Sequence of chain 1.A:
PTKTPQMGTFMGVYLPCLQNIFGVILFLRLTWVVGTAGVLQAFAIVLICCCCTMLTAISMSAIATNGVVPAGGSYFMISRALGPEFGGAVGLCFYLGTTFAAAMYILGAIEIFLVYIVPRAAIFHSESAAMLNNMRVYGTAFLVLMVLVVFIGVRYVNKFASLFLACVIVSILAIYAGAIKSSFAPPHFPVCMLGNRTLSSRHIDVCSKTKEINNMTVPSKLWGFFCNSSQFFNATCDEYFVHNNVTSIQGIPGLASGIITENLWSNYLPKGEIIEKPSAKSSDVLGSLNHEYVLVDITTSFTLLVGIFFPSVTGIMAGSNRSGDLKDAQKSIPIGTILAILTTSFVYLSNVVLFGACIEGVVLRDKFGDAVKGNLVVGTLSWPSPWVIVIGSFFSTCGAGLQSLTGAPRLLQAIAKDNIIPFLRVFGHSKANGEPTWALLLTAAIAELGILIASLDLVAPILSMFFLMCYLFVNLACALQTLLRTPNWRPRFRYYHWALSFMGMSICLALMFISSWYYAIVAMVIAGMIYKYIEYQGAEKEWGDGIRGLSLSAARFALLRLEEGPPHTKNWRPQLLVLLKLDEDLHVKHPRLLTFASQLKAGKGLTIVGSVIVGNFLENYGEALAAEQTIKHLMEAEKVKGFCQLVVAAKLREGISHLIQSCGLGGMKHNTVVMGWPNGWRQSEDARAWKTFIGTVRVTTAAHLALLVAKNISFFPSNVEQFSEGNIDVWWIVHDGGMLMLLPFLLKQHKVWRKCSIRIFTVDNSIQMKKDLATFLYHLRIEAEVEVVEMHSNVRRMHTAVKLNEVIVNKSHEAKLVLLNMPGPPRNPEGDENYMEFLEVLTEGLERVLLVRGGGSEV

Binding-site contacts:
Ligand atom O5 contacts residue ASN328 of chain 1.A at 2.6 Å (h-bond).
Ligand atom C1 contacts residue ASP416 of chain 1.A at 4.4 Å.
Ligand atom N2 contacts residue ASN328 of chain 1.A at 2.6 Å (h-bond).
Ligand atom O7 contacts residue ASN328 of chain 1.A at 4.3 Å.
Ligand atom C8 contacts residue ASP416 of chain 1.A at 3.9 Å.
Ligand atom O4 contacts residue ASP416 of chain 1.A at 4.2 Å.
Ligand atom C7 contacts residue GLU408 of chain 1.A at 4.3 Å.
Ligand atom C5 contacts residue SER414 of chain 1.A at 4.2 Å.
Ligand atom C6 contacts residue SER415 of chain 1.A at 3.0 Å.
Ligand atom N2 contacts residue GLU408 of chain 1.A at 3.9 Å.
Ligand atom C3 contacts residue ASN328 of chain 1.A at 3.7 Å.
Ligand atom O7 contacts residue ASP416 of chain 1.A at 3.3 Å (salt-bridge).
Ligand atom C7 contacts residue ASN328 of chain 1.A at 3.6 Å.
Ligand atom C7 contacts residue PRO410 of chain 1.A at 4.4 Å (hydrophobic).
Ligand atom C4 contacts residue ASN328 of chain 1.A at 4.3 Å.
Ligand atom C5 contacts residue SER415 of chain 1.A at 4.0 Å.
Ligand atom C6 contacts residue ASP416 of chain 1.A at 2.9 Å.
Ligand atom C1 contacts residue SER414 of chain 1.A at 3.5 Å.
Ligand atom O6 contacts residue ASP416 of chain 1.A at 2.5 Å (salt-bridge).
Ligand atom C8 contacts residue GLU408 of chain 1.A at 3.6 Å.
Ligand atom C6 contacts residue SER414 of chain 1.A at 4.3 Å.
Ligand atom C8 contacts residue PRO410 of chain 1.A at 3.7 Å (hydrophobic).
Ligand atom C2 contacts residue SER414 of chain 1.A at 4.4 Å.
Ligand atom C5 contacts residue ASN328 of chain 1.A at 3.8 Å.
Ligand atom N2 contacts residue ASP416 of chain 1.A at 4.5 Å.
Ligand atom O6 contacts residue SER415 of chain 1.A at 3.9 Å.
Ligand atom O7 contacts residue PRO410 of chain 1.A at 4.4 Å.
Ligand atom O5 contacts residue SER415 of chain 1.A at 3.8 Å.
Ligand atom C2 contacts residue ASN328 of chain 1.A at 2.3 Å.
Ligand atom O5 contacts residue SER414 of chain 1.A at 2.9 Å (h-bond).
Ligand atom C7 contacts residue ASP416 of chain 1.A at 3.6 Å.
Ligand atom C1 contacts residue ASN328 of chain 1.A at 1.5 Å.
Ligand atom C5 contacts residue ASP416 of chain 1.A at 4.2 Å.

The protein below binds the small molecule below.
Small molecule (SMILES): CC(=O)N[C@H]1[C@H](O[C@H]2[C@H](O)[C@@H](NC(C)=O)CO[C@@H]2CO)O[C@H](CO)[C@@H](O[C@@H]2O[C@H](CO)[C@@H](O)[C@H](O)[C@@H]2O)[C@@H]1O